Binding-site contacts:
Ligand atom CAK contacts residue LYS64 of chain 1.A at 4.1 Å.
Ligand atom B contacts residue SER61 of chain 1.A at 1.5 Å.
Ligand atom CAM contacts residue LEU116 of chain 1.A at 3.9 Å (hydrophobic).
Ligand atom NAJ contacts residue TYR218 of chain 1.A at 4.0 Å.
Ligand atom OAT contacts residue SER61 of chain 1.A at 2.4 Å (h-bond).
Ligand atom CAG contacts residue TYR218 of chain 1.A at 3.5 Å (hydrophobic).
Ligand atom OAT contacts residue ALA315 of chain 1.A at 2.8 Å (h-bond).
Ligand atom NAJ contacts residue SER61 of chain 1.A at 3.2 Å (h-bond).
Ligand atom CAH contacts residue TYR218 of chain 1.A at 3.7 Å (hydrophobic).
Ligand atom CAL contacts residue SER61 of chain 1.A at 3.8 Å.
Ligand atom CAK contacts residue SER61 of chain 1.A at 2.5 Å.
Ligand atom OAT contacts residue GLY314 of chain 1.A at 3.6 Å.
Ligand atom CAM contacts residue ASN149 of chain 1.A at 3.8 Å.
Ligand atom CAK contacts residue ASN149 of chain 1.A at 3.8 Å.
Ligand atom B contacts residue LYS64 of chain 1.A at 3.8 Å.
Ligand atom CAN contacts residue LEU116 of chain 1.A at 3.4 Å (hydrophobic).
Ligand atom CAG contacts residue THR316 of chain 1.A at 4.0 Å.
Ligand atom CAK contacts residue ALA315 of chain 1.A at 4.1 Å (hydrophobic).
Ligand atom CAG contacts residue ALA315 of chain 1.A at 3.3 Å (hydrophobic).
Ligand atom SAD contacts residue ALA315 of chain 1.A at 3.8 Å.
Ligand atom NAJ contacts residue ALA315 of chain 1.A at 3.0 Å (h-bond).
Ligand atom OAO contacts residue TYR147 of chain 1.A at 2.7 Å (h-bond).
Ligand atom CAB contacts residue GLY317 of chain 1.A at 3.6 Å.
Ligand atom OAT contacts residue GLY60 of chain 1.A at 4.2 Å.
Ligand atom OAI contacts residue ASN149 of chain 1.A at 2.9 Å (h-bond).
Ligand atom CAH contacts residue ALA315 of chain 1.A at 3.6 Å (hydrophobic).
Ligand atom CAF contacts residue GLY317 of chain 1.A at 4.2 Å.
Ligand atom CAC contacts residue GLY317 of chain 1.A at 3.7 Å.
Ligand atom CAE contacts residue ALA315 of chain 1.A at 3.8 Å (hydrophobic).
Ligand atom CAE contacts residue THR316 of chain 1.A at 3.7 Å.
Ligand atom CAF contacts residue THR316 of chain 1.A at 4.2 Å.
Ligand atom CAS contacts residue LEU116 of chain 1.A at 3.8 Å (hydrophobic).
Ligand atom SAD contacts residue THR316 of chain 1.A at 3.7 Å.
Ligand atom CAB contacts residue THR316 of chain 1.A at 4.0 Å.
Ligand atom OAI contacts residue TYR218 of chain 1.A at 3.6 Å.
Ligand atom CAH contacts residue ASN149 of chain 1.A at 4.0 Å.
Ligand atom B contacts residue ALA315 of chain 1.A at 4.2 Å.
Ligand atom B contacts residue TYR147 of chain 1.A at 3.5 Å.
Ligand atom SAD contacts residue GLY317 of chain 1.A at 4.0 Å.
Ligand atom OAO contacts residue SER61 of chain 1.A at 2.4 Å (h-bond).

Sequence of chain 1.A:
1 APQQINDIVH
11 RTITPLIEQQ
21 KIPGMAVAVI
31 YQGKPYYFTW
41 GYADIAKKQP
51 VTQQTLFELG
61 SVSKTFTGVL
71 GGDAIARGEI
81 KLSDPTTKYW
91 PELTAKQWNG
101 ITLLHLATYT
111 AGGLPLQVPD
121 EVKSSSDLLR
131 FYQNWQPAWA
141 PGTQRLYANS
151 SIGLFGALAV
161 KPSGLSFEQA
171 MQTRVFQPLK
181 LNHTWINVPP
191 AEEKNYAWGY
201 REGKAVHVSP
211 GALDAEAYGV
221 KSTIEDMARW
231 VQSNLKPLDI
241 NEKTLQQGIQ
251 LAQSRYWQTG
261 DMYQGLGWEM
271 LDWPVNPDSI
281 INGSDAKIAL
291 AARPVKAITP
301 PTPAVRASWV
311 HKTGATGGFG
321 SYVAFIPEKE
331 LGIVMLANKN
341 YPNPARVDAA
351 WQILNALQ

A small-molecule ligand and the protein it binds are described below.
Small molecule (SMILES): O=C(Cc1cccs1)N[C@H](B(O)O)c1ccccc1